Binding-site contacts:
Ligand atom C2 contacts residue ASN13 of chain 1.A at 2.5 Å.
Ligand atom O5 contacts residue ASN13 of chain 1.A at 2.4 Å (h-bond).
Ligand atom C5 contacts residue ASN13 of chain 1.A at 3.7 Å.
Ligand atom C3 contacts residue ASN13 of chain 1.A at 3.8 Å.
Ligand atom C4 contacts residue ASN13 of chain 1.A at 4.3 Å.
Ligand atom C1 contacts residue ASN13 of chain 1.A at 1.5 Å.
Ligand atom O7 contacts residue ASN13 of chain 1.A at 2.8 Å (h-bond).
Ligand atom C7 contacts residue ASN13 of chain 1.A at 3.0 Å.
Ligand atom C8 contacts residue ASN13 of chain 1.A at 4.3 Å.
Ligand atom N2 contacts residue ASN13 of chain 1.A at 2.9 Å (h-bond).

Sequence of chain 1.A:
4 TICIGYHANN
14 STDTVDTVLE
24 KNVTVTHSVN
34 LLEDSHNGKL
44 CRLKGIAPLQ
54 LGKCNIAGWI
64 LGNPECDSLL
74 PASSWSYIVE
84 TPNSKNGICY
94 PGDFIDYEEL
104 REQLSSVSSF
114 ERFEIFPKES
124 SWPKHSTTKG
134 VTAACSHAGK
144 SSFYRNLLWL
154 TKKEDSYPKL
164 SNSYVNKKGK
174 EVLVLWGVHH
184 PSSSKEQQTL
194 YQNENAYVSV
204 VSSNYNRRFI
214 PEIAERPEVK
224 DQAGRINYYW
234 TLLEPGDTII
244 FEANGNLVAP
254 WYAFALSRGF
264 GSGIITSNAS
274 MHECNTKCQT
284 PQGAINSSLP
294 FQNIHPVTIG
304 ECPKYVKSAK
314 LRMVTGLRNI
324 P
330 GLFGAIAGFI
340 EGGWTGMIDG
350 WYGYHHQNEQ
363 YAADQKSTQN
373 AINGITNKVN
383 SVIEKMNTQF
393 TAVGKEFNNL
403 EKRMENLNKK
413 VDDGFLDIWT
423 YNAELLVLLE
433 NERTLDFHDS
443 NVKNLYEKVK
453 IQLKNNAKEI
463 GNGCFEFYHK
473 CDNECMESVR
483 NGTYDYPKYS

A protein and the small-molecule ligand that binds it are described below.
Small molecule (SMILES): CC(=O)N[C@@H]1[C@@H](O)[C@H](O)[C@@H](CO)O[C@H]1O